The small molecule below binds the protein below.
Small molecule (SMILES): O=C(CCc1ncccn1)Nc1cc(-c2ccc3c(c2)CCCC3)n[nH]1

Binding-site contacts:
Ligand atom C6 contacts residue LEU231 of chain 1.A at 3.6 Å (hydrophobic).
Ligand atom C8 contacts residue TRP232 of chain 1.A at 3.4 Å (hydrophobic).
Ligand atom C14 contacts residue TRP232 of chain 1.A at 3.9 Å (hydrophobic).
Ligand atom N contacts residue LYS226 of chain 1.A at 3.6 Å (salt-bridge).
Ligand atom C22 contacts residue TRP232 of chain 1.A at 3.7 Å (hydrophobic).
Ligand atom C20 contacts residue TRP232 of chain 1.A at 3.9 Å (hydrophobic).
Ligand atom C9 contacts residue LEU231 of chain 1.A at 3.3 Å (hydrophobic).
Ligand atom N4 contacts residue LYS226 of chain 1.A at 3.7 Å.
Ligand atom N12 contacts residue LEU231 of chain 1.A at 3.8 Å.
Ligand atom O contacts residue LEU231 of chain 1.A at 3.7 Å.
Ligand atom C1 contacts residue TRP232 of chain 1.A at 3.4 Å (hydrophobic).
Ligand atom C15 contacts residue TRP232 of chain 1.A at 3.6 Å (hydrophobic).
Ligand atom N contacts residue VAL111 of chain 1.A at 3.7 Å.
Ligand atom C10 contacts residue TRP232 of chain 1.A at 3.7 Å (hydrophobic).
Ligand atom C20 contacts residue TYR186 of chain 1.A at 3.7 Å (hydrophobic).
Ligand atom C16 contacts residue TYR191 of chain 1.A at 3.4 Å (hydrophobic).
Ligand atom C16 contacts residue LEU237 of chain 1.A at 3.7 Å (hydrophobic).
Ligand atom C5 contacts residue VAL111 of chain 1.A at 4.0 Å (hydrophobic).
Ligand atom C contacts residue TRP232 of chain 1.A at 3.6 Å (hydrophobic).
Ligand atom C15 contacts residue LEU237 of chain 1.A at 3.8 Å (hydrophobic).
Ligand atom C contacts residue PHE230 of chain 1.A at 3.9 Å (hydrophobic).
Ligand atom C contacts residue LEU231 of chain 1.A at 3.9 Å (hydrophobic).
Ligand atom C7 contacts residue LEU231 of chain 1.A at 3.9 Å (hydrophobic).
Ligand atom C14 contacts residue TYR191 of chain 1.A at 3.5 Å (hydrophobic).
Ligand atom C21 contacts residue TYR191 of chain 1.A at 3.6 Å (hydrophobic).
Ligand atom C23 contacts residue TYR191 of chain 1.A at 4.0 Å (hydrophobic).
Ligand atom N3 contacts residue TRP232 of chain 1.A at 3.6 Å.
Ligand atom C23 contacts residue TYR184 of chain 1.A at 3.6 Å (hydrophobic).
Ligand atom C2 contacts residue LEU231 of chain 1.A at 3.8 Å (hydrophobic).
Ligand atom N4 contacts residue LEU231 of chain 1.A at 3.5 Å (h-bond).
Ligand atom O contacts residue PHE230 of chain 1.A at 3.1 Å.
Ligand atom O contacts residue LYS226 of chain 1.A at 3.9 Å.
Ligand atom C16 contacts residue TRP232 of chain 1.A at 3.9 Å (hydrophobic).
Ligand atom C1 contacts residue VAL111 of chain 1.A at 3.9 Å (hydrophobic).
Ligand atom N3 contacts residue ASP189 of chain 1.A at 3.1 Å (salt-bridge).
Ligand atom C5 contacts residue TRP232 of chain 1.A at 3.4 Å (hydrophobic).
Ligand atom N contacts residue ASP189 of chain 1.A at 3.6 Å.
Ligand atom N3 contacts residue VAL111 of chain 1.A at 3.5 Å.
Ligand atom C19 contacts residue LEU231 of chain 1.A at 3.9 Å (hydrophobic).
Ligand atom C22 contacts residue TYR186 of chain 1.A at 3.7 Å (hydrophobic).

Sequence of chain 1.A:
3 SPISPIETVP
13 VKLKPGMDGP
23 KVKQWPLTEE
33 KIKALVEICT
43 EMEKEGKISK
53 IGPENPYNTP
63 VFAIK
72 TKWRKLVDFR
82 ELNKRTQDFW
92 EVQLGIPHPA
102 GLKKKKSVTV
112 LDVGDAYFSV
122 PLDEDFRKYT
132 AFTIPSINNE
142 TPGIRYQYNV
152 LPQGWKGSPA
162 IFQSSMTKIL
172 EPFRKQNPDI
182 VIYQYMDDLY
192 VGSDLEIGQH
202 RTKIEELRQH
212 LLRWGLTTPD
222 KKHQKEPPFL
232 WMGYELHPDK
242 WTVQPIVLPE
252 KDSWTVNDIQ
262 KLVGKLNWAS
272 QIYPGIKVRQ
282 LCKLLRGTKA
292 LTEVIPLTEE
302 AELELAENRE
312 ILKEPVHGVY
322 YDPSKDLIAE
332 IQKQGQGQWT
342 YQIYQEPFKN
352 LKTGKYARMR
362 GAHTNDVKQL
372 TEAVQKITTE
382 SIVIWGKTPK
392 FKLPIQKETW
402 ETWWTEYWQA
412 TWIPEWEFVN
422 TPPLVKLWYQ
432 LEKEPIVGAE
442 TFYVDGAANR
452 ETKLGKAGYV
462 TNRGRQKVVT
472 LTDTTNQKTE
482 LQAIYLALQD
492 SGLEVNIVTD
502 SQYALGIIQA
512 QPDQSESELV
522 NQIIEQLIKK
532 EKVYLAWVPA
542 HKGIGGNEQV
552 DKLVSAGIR